This protein binds this small molecule.
Small molecule (SMILES): NCC(=O)O

Binding-site contacts:
Ligand atom C contacts residue THR518 of chain 1.C at 2.8 Å.
Ligand atom O contacts residue LEU517 of chain 1.C at 3.3 Å.
Ligand atom CA contacts residue SER688 of chain 1.C at 4.5 Å.
Ligand atom C contacts residue PHE484 of chain 1.C at 3.2 Å (hydrophobic).
Ligand atom N contacts residue PRO516 of chain 1.C at 3.3 Å (h-bond).
Ligand atom N contacts residue PHE758 of chain 1.C at 3.4 Å.
Ligand atom OXT contacts residue SER687 of chain 1.C at 4.3 Å.
Ligand atom CA contacts residue PRO516 of chain 1.C at 3.8 Å (hydrophobic).
Ligand atom N contacts residue TRP731 of chain 1.C at 4.5 Å.
Ligand atom C contacts residue LEU517 of chain 1.C at 4.5 Å (hydrophobic).
Ligand atom N contacts residue PHE484 of chain 1.C at 4.1 Å.
Ligand atom OXT contacts residue THR518 of chain 1.C at 3.6 Å.
Ligand atom OXT contacts residue ARG523 of chain 1.C at 3.5 Å (salt-bridge).
Ligand atom CA contacts residue PHE484 of chain 1.C at 3.5 Å (hydrophobic).
Ligand atom C contacts residue PRO516 of chain 1.C at 3.8 Å (hydrophobic).
Ligand atom O contacts residue PRO516 of chain 1.C at 3.2 Å (h-bond).
Ligand atom N contacts residue THR518 of chain 1.C at 3.0 Å (h-bond).
Ligand atom N contacts residue ASP732 of chain 1.C at 4.0 Å.
Ligand atom O contacts residue SER688 of chain 1.C at 4.3 Å.
Ligand atom O contacts residue ARG523 of chain 1.C at 4.2 Å.
Ligand atom C contacts residue ARG523 of chain 1.C at 4.3 Å.
Ligand atom O contacts residue PHE484 of chain 1.C at 3.6 Å.
Ligand atom OXT contacts residue SER688 of chain 1.C at 3.2 Å.
Ligand atom CA contacts residue THR518 of chain 1.C at 3.3 Å.
Ligand atom CA contacts residue TRP731 of chain 1.C at 3.8 Å (hydrophobic).
Ligand atom O contacts residue THR518 of chain 1.C at 2.4 Å (h-bond).
Ligand atom OXT contacts residue PHE484 of chain 1.C at 3.1 Å.
Ligand atom C contacts residue SER688 of chain 1.C at 3.8 Å.
Ligand atom N contacts residue GLN536 of chain 1.C at 4.1 Å.

Sequence of chain 1.C:
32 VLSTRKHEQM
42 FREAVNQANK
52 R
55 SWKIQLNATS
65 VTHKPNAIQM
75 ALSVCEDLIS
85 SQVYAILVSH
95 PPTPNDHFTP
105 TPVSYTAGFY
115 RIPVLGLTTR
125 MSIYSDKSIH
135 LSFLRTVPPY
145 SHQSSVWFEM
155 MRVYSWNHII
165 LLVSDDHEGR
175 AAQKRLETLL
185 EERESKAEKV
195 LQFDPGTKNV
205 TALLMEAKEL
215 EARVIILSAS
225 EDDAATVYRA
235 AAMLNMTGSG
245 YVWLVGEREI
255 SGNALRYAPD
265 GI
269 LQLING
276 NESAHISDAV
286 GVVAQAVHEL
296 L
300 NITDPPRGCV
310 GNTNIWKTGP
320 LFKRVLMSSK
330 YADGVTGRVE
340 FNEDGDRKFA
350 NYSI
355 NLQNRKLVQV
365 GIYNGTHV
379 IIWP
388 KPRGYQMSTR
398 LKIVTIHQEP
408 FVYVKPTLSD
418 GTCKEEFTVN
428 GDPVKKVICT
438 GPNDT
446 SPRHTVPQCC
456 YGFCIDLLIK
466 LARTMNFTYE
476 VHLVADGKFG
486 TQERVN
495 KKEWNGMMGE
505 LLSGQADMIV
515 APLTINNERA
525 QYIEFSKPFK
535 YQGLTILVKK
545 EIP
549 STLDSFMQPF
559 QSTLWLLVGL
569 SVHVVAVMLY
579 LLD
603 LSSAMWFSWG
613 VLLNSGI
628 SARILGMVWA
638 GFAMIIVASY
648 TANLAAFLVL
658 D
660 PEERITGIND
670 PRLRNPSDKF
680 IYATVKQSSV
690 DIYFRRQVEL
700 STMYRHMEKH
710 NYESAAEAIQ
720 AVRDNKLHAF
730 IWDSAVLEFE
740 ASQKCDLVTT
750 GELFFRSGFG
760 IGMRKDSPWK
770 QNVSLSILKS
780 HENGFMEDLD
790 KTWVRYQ